Sequence of chain 1.G:
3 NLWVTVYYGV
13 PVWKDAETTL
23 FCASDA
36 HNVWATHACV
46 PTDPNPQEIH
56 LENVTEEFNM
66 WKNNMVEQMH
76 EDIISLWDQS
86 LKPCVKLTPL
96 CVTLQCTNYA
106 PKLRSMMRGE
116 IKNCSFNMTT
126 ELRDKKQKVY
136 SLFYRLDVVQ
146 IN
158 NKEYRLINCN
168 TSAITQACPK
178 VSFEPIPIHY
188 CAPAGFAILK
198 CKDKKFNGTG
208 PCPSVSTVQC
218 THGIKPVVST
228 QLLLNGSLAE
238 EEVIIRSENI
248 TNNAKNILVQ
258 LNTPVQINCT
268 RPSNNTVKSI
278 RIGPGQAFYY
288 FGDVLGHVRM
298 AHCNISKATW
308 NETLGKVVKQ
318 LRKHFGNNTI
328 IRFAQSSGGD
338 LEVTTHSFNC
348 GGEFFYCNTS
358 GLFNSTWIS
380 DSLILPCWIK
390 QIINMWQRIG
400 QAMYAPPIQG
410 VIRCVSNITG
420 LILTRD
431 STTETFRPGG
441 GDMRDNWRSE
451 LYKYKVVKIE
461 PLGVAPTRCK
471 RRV

This protein binds this small molecule.
Small molecule (SMILES): CC(=O)N[C@@H]1[C@@H](O)[C@H](O)[C@@H](CO)O[C@H]1O

Binding-site contacts:
Ligand atom C3 contacts residue ASN122 of chain 1.G at 3.6 Å.
Ligand atom C8 contacts residue PHE121 of chain 1.G at 3.6 Å (hydrophobic).
Ligand atom C7 contacts residue GLN100 of chain 1.G at 3.3 Å.
Ligand atom C2 contacts residue GLN100 of chain 1.G at 4.0 Å.
Ligand atom O7 contacts residue PHE121 of chain 1.G at 4.2 Å.
Ligand atom C8 contacts residue GLN100 of chain 1.G at 3.9 Å.
Ligand atom C2 contacts residue ASN122 of chain 1.G at 2.3 Å.
Ligand atom O5 contacts residue ASN122 of chain 1.G at 2.4 Å (h-bond).
Ligand atom O3 contacts residue GLN100 of chain 1.G at 3.0 Å (h-bond).
Ligand atom N2 contacts residue GLN100 of chain 1.G at 3.7 Å.
Ligand atom C5 contacts residue ASN122 of chain 1.G at 3.6 Å.
Ligand atom C7 contacts residue PHE121 of chain 1.G at 4.1 Å (hydrophobic).
Ligand atom C3 contacts residue GLN100 of chain 1.G at 4.1 Å.
Ligand atom C4 contacts residue ASN122 of chain 1.G at 4.1 Å.
Ligand atom C8 contacts residue ASN122 of chain 1.G at 3.8 Å.
Ligand atom C7 contacts residue ASN122 of chain 1.G at 3.3 Å.
Ligand atom N2 contacts residue ASN122 of chain 1.G at 2.9 Å (h-bond).
Ligand atom O7 contacts residue ASN122 of chain 1.G at 3.3 Å (h-bond).
Ligand atom O7 contacts residue GLN100 of chain 1.G at 3.2 Å (h-bond).
Ligand atom C1 contacts residue ASN122 of chain 1.G at 1.4 Å.
Ligand atom C8 contacts residue SER120 of chain 1.G at 3.3 Å.